Binding-site contacts:
Ligand atom C8 contacts residue ASN1054 of chain 1.D at 4.5 Å.
Ligand atom N2 contacts residue ASN1054 of chain 1.D at 2.9 Å (h-bond).
Ligand atom C3 contacts residue ASN1054 of chain 1.D at 3.8 Å.
Ligand atom C1 contacts residue ASN1054 of chain 1.D at 1.4 Å.
Ligand atom O7 contacts residue ASN1054 of chain 1.D at 4.3 Å.
Ligand atom C6 contacts residue ALA686 of chain 1.D at 4.0 Å (hydrophobic).
Ligand atom C2 contacts residue ASN1054 of chain 1.D at 2.5 Å.
Ligand atom N2 contacts residue GLN875 of chain 1.G at 4.2 Å.
Ligand atom C5 contacts residue ALA686 of chain 1.D at 4.0 Å (hydrophobic).
Ligand atom O4 contacts residue ALA686 of chain 1.D at 3.8 Å.
Ligand atom C8 contacts residue GLU1052 of chain 1.D at 3.7 Å.
Ligand atom C5 contacts residue ASN1054 of chain 1.D at 3.7 Å.
Ligand atom C8 contacts residue LYS1053 of chain 1.D at 4.2 Å.
Ligand atom C1 contacts residue GLN875 of chain 1.G at 4.3 Å.
Ligand atom O5 contacts residue ASN1054 of chain 1.D at 2.4 Å (h-bond).
Ligand atom O6 contacts residue ALA686 of chain 1.D at 3.5 Å.
Ligand atom C4 contacts residue ASN1054 of chain 1.D at 4.2 Å.
Ligand atom C7 contacts residue ASN1054 of chain 1.D at 3.8 Å.

A small-molecule ligand and the protein it binds are described below.
Small molecule (SMILES): CC(=O)N[C@@H]1[C@@H](O)[C@H](O)[C@@H](CO)O[C@H]1O

Sequence of chain 1.G:
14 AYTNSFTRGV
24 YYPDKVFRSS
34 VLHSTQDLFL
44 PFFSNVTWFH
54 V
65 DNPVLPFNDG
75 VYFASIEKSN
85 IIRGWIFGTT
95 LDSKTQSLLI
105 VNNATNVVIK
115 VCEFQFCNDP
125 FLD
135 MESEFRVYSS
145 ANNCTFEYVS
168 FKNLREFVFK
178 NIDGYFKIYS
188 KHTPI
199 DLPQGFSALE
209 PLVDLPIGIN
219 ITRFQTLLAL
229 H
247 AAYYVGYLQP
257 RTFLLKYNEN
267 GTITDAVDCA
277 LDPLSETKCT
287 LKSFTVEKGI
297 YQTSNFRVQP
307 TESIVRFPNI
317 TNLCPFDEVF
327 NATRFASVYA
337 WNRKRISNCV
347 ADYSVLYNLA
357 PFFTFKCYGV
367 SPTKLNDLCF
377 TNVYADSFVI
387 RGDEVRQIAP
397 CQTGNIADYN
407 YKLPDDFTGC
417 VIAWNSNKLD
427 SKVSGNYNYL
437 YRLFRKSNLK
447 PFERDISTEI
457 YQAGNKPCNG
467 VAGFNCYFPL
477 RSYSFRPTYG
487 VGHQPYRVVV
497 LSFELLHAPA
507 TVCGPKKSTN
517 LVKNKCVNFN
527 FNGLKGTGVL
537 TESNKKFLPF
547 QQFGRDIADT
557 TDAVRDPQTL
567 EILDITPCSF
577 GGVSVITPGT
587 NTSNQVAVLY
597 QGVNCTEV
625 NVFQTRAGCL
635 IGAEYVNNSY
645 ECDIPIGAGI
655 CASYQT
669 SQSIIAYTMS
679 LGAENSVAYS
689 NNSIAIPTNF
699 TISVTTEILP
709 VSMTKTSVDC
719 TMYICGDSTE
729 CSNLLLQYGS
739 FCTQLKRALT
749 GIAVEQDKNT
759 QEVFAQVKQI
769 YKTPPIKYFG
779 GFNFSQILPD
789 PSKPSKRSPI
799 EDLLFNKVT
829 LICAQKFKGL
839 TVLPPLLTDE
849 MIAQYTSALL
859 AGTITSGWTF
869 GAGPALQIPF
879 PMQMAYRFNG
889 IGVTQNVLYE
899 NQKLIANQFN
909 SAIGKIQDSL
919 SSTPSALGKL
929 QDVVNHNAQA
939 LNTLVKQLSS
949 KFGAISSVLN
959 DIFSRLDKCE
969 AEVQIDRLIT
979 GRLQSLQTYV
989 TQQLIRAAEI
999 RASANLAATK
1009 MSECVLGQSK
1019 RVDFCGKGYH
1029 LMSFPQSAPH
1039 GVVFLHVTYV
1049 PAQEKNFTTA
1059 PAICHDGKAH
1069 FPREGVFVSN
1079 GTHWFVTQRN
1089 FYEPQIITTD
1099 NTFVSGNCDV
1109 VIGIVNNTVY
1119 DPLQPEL

Sequence of chain 1.D:
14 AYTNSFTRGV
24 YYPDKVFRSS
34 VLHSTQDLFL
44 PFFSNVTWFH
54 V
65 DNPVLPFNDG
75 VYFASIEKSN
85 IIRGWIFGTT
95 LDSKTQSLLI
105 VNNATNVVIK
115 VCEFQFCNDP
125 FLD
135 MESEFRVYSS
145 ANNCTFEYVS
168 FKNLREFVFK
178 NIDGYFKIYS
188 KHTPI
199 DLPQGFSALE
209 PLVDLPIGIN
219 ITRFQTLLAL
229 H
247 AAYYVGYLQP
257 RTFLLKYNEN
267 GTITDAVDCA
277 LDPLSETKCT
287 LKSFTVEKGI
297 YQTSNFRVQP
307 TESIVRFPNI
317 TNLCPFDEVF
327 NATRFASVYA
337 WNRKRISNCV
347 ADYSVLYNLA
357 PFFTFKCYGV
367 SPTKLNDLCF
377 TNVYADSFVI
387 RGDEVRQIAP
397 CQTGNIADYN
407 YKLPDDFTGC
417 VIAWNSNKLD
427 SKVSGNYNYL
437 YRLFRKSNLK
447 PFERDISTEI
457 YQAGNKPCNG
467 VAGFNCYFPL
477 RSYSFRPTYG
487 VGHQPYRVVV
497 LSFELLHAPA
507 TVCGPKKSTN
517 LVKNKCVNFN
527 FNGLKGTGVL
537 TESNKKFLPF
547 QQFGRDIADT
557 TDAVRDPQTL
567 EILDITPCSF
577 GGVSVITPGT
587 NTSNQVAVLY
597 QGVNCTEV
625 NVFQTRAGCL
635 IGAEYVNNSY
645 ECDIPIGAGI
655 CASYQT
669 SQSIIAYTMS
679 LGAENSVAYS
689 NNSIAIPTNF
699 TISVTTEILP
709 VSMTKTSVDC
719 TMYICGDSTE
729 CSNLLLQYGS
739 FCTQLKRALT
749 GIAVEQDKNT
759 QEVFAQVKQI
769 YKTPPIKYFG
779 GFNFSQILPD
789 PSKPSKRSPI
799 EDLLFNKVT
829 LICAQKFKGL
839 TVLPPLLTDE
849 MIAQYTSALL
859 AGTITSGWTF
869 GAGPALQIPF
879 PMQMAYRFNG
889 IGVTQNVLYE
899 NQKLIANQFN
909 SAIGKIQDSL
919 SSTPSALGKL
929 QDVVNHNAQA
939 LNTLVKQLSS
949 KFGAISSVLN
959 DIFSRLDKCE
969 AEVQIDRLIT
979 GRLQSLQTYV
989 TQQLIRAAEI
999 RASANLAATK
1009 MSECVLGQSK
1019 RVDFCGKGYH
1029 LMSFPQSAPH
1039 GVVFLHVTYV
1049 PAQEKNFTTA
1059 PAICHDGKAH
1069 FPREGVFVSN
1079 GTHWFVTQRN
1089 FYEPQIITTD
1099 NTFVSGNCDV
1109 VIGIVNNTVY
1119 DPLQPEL